Sequence of chain 1.C:
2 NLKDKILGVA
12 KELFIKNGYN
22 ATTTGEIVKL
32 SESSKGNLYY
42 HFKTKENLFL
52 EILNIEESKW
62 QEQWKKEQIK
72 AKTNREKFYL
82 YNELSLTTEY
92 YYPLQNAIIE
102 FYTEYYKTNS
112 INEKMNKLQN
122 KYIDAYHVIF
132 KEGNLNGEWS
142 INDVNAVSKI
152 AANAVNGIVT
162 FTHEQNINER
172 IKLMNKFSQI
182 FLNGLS

This protein binds this small molecule.
Small molecule (SMILES): Cc1cc(N)c2ccccc2[n+]1CCCCCCCCCC[n+]1c(C)cc(N)c2ccccc21

Sequence of chain 1.A:
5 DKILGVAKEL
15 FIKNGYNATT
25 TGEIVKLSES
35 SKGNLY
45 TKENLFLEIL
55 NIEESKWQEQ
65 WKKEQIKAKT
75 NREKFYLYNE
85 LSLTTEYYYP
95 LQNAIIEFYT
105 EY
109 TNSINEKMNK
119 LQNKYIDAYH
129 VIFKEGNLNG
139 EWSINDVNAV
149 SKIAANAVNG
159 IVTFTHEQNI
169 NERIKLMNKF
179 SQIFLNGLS

Binding-site contacts:
Ligand atom N4 contacts residue THR161 of chain 1.A at 3.6 Å.
Ligand atom C13 contacts residue TRP61 of chain 1.C at 4.0 Å (hydrophobic).
Ligand atom C27 contacts residue ILE99 of chain 1.C at 4.0 Å (hydrophobic).
Ligand atom N4 contacts residue TYR103 of chain 1.C at 3.2 Å.
Ligand atom C12 contacts residue TYR93 of chain 1.C at 3.6 Å (hydrophobic).
Ligand atom C21 contacts residue GLU58 of chain 1.C at 3.8 Å.
Ligand atom N1 contacts residue TYR103 of chain 1.C at 3.9 Å.
Ligand atom C8 contacts residue PHE162 of chain 1.A at 3.8 Å (hydrophobic).
Ligand atom C8 contacts residue TYR103 of chain 1.C at 3.4 Å (hydrophobic).
Ligand atom N2 contacts residue TRP61 of chain 1.C at 3.9 Å.
Ligand atom C10 contacts residue TRP61 of chain 1.C at 4.0 Å (hydrophobic).
Ligand atom N3 contacts residue TRP61 of chain 1.C at 4.0 Å.
Ligand atom C7 contacts residue PHE162 of chain 1.A at 3.6 Å (hydrophobic).
Ligand atom C12 contacts residue TRP61 of chain 1.C at 4.0 Å (hydrophobic).
Ligand atom N4 contacts residue ASN97 of chain 1.A at 3.5 Å (h-bond).
Ligand atom C29 contacts residue GLU57 of chain 1.C at 3.2 Å.
Ligand atom C14 contacts residue THR89 of chain 1.C at 4.0 Å.
Ligand atom N3 contacts residue TYR93 of chain 1.C at 4.0 Å.
Ligand atom C4 contacts residue ASN97 of chain 1.A at 3.5 Å.
Ligand atom C20 contacts residue TYR93 of chain 1.C at 3.8 Å (hydrophobic).
Ligand atom C29 contacts residue TYR93 of chain 1.C at 3.2 Å (hydrophobic).
Ligand atom C23 contacts residue LEU119 of chain 1.C at 3.9 Å (hydrophobic).
Ligand atom C19 contacts residue GLU57 of chain 1.C at 3.7 Å.
Ligand atom C15 contacts residue THR89 of chain 1.C at 3.8 Å.
Ligand atom C25 contacts residue LEU119 of chain 1.C at 4.0 Å (hydrophobic).
Ligand atom C7 contacts residue TYR103 of chain 1.C at 3.4 Å (hydrophobic).
Ligand atom C13 contacts residue TYR93 of chain 1.C at 3.3 Å (hydrophobic).
Ligand atom C5 contacts residue TYR103 of chain 1.C at 3.9 Å (hydrophobic).
Ligand atom C30 contacts residue GLN120 of chain 1.C at 3.0 Å.
Ligand atom C4 contacts residue TYR103 of chain 1.C at 3.7 Å (hydrophobic).
Ligand atom C2 contacts residue ILE100 of chain 1.C at 3.8 Å (hydrophobic).
Ligand atom C19 contacts residue TRP61 of chain 1.C at 3.8 Å (hydrophobic).
Ligand atom N3 contacts residue THR89 of chain 1.C at 2.9 Å (h-bond).
Ligand atom C6 contacts residue PHE162 of chain 1.A at 3.9 Å (hydrophobic).
Ligand atom C14 contacts residue TYR93 of chain 1.C at 3.9 Å (hydrophobic).
Ligand atom C20 contacts residue GLU57 of chain 1.C at 4.0 Å.
Ligand atom C9 contacts residue TYR103 of chain 1.C at 3.7 Å (hydrophobic).
Ligand atom C19 contacts residue GLU58 of chain 1.C at 4.0 Å.
Ligand atom C14 contacts residue TRP61 of chain 1.C at 3.8 Å (hydrophobic).
Ligand atom C6 contacts residue TYR103 of chain 1.C at 3.6 Å (hydrophobic).